Sequence of chain 1.D:
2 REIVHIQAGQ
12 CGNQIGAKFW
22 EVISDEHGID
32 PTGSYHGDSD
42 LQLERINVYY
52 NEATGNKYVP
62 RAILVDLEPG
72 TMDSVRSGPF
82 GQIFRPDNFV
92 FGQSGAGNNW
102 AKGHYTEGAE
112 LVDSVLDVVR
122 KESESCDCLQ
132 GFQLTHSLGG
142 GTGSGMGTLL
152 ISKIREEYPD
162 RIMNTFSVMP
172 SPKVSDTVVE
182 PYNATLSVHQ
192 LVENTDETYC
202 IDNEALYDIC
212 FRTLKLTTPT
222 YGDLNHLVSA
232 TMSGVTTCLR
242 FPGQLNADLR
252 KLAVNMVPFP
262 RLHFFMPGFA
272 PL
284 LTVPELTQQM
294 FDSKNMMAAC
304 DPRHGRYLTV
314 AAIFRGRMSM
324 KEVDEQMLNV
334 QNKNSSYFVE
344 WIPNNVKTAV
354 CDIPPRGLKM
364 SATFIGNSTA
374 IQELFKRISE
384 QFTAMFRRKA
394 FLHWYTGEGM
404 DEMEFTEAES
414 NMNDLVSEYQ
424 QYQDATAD

Sequence of chain 1.C:
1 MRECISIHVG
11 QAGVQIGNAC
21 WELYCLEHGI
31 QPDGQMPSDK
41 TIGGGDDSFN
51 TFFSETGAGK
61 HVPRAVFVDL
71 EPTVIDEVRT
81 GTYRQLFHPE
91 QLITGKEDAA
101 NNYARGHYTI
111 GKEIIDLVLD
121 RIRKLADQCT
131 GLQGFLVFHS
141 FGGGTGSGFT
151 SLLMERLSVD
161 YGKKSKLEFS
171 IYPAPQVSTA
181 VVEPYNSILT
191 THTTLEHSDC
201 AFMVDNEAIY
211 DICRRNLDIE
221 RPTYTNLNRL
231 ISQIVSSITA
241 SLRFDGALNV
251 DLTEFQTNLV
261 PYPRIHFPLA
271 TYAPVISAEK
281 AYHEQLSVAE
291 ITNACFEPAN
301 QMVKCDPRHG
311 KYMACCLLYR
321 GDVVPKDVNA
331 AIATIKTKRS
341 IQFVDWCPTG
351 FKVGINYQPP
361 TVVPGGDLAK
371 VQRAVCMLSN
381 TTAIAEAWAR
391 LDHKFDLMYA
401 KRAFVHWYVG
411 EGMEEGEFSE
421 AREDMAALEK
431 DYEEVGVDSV

This protein binds this small molecule.
Small molecule (SMILES): COc1cc2c(cc1OS(N)(=O)=O)CCN(Cc1cc(Br)c(OC)c(OC)c1)C2

Binding-site contacts:
Ligand atom C17 contacts residue VAL236 of chain 1.D at 3.2 Å (hydrophobic).
Ligand atom C10 contacts residue LEU253 of chain 1.D at 3.5 Å (hydrophobic).
Ligand atom C05 contacts residue ASN256 of chain 1.D at 3.4 Å.
Ligand atom C16 contacts residue ASN247 of chain 1.D at 3.3 Å.
Ligand atom C03 contacts residue LYS350 of chain 1.D at 3.3 Å.
Ligand atom C11 contacts residue ASN247 of chain 1.D at 3.2 Å.
Ligand atom C01 contacts residue LYS350 of chain 1.D at 3.5 Å.
Ligand atom BR1 contacts residue VAL236 of chain 1.D at 2.7 Å.
Ligand atom N01 contacts residue ASN247 of chain 1.D at 3.2 Å.
Ligand atom C17 contacts residue GLY235 of chain 1.D at 3.1 Å.
Ligand atom N02 contacts residue VAL349 of chain 1.D at 3.0 Å (h-bond).
Ligand atom O06 contacts residue LYS350 of chain 1.D at 3.1 Å.
Ligand atom C14 contacts residue CYS239 of chain 1.D at 3.5 Å (hydrophobic).
Ligand atom C19 contacts residue VAL313 of chain 1.D at 3.5 Å (hydrophobic).
Ligand atom O06 contacts residue SER178 of chain 1.C at 3.4 Å (h-bond).
Ligand atom C18 contacts residue ALA352 of chain 1.D at 3.4 Å (hydrophobic).
Ligand atom C19 contacts residue ASN256 of chain 1.D at 3.3 Å.
Ligand atom O01 contacts residue ALA315 of chain 1.D at 3.3 Å (h-bond).
Ligand atom O06 contacts residue ALA180 of chain 1.C at 3.5 Å (h-bond).
Ligand atom C19 contacts residue THR312 of chain 1.D at 3.6 Å.
Ligand atom C07 contacts residue ASN256 of chain 1.D at 3.5 Å.
Ligand atom N02 contacts residue LYS350 of chain 1.D at 3.2 Å.
Ligand atom C03 contacts residue THR179 of chain 1.C at 3.5 Å.
Ligand atom C19 contacts residue ASN348 of chain 1.D at 3.3 Å.
Ligand atom O05 contacts residue ASN347 of chain 1.D at 3.2 Å (h-bond).
Ligand atom C17 contacts residue CYS239 of chain 1.D at 3.4 Å (hydrophobic).
Ligand atom O05 contacts residue SER178 of chain 1.C at 3.1 Å (h-bond).
Ligand atom C04 contacts residue ASN256 of chain 1.D at 3.4 Å.
Ligand atom O01 contacts residue ALA314 of chain 1.D at 3.5 Å.
Ligand atom C04 contacts residue LYS350 of chain 1.D at 3.5 Å.
Ligand atom C10 contacts residue ASN247 of chain 1.D at 3.3 Å.
Ligand atom O02 contacts residue CYS239 of chain 1.D at 3.5 Å (h-bond).
Ligand atom C08 contacts residue ASN247 of chain 1.D at 3.6 Å.
Ligand atom C03 contacts residue ASN256 of chain 1.D at 3.4 Å.
Ligand atom C02 contacts residue LYS350 of chain 1.D at 3.5 Å.
Ligand atom C06 contacts residue LYS350 of chain 1.D at 3.5 Å.
Ligand atom C18 contacts residue ALA315 of chain 1.D at 2.8 Å (hydrophobic).
Ligand atom C12 contacts residue LEU253 of chain 1.D at 3.4 Å (hydrophobic).
Ligand atom O06 contacts residue THR179 of chain 1.C at 3.4 Å.
Ligand atom O04 contacts residue VAL181 of chain 1.C at 3.3 Å (h-bond).